This protein binds this small molecule.
Small molecule (SMILES): CC(=O)N[C@@H]1[C@@H](O)[C@H](O)[C@@H](CO)O[C@H]1O

Sequence of chain 1.B:
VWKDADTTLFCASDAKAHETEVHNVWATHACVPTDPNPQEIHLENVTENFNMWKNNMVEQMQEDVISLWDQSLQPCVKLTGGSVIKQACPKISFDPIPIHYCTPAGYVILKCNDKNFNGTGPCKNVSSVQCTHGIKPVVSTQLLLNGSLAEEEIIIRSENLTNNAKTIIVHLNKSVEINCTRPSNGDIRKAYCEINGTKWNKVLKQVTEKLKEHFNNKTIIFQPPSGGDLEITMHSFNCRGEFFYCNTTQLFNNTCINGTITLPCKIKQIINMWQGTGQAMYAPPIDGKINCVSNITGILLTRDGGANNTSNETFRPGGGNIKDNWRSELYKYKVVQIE

Binding-site contacts:
Ligand atom O5 contacts residue GLU200 of chain 1.B at 3.7 Å.
Ligand atom C6 contacts residue GLU200 of chain 1.B at 3.6 Å.
Ligand atom C6 contacts residue TYR198 of chain 1.B at 3.9 Å (hydrophobic).
Ligand atom C3 contacts residue ASN179 of chain 1.B at 3.7 Å.
Ligand atom O5 contacts residue ASN179 of chain 1.B at 2.4 Å (h-bond).
Ligand atom C7 contacts residue VAL307 of chain 1.B at 4.2 Å (hydrophobic).
Ligand atom N2 contacts residue ASN179 of chain 1.B at 2.8 Å (h-bond).
Ligand atom C1 contacts residue THR181 of chain 1.B at 4.3 Å.
Ligand atom O5 contacts residue THR181 of chain 1.B at 4.0 Å.
Ligand atom C1 contacts residue ASN179 of chain 1.B at 1.4 Å.
Ligand atom C8 contacts residue ASN179 of chain 1.B at 4.5 Å.
Ligand atom C2 contacts residue ASN179 of chain 1.B at 2.3 Å.
Ligand atom C5 contacts residue GLU200 of chain 1.B at 4.3 Å.
Ligand atom C4 contacts residue ASN179 of chain 1.B at 4.1 Å.
Ligand atom O7 contacts residue ASN179 of chain 1.B at 3.1 Å (h-bond).
Ligand atom C5 contacts residue ASN179 of chain 1.B at 3.6 Å.
Ligand atom C8 contacts residue VAL307 of chain 1.B at 4.1 Å (hydrophobic).
Ligand atom C6 contacts residue THR181 of chain 1.B at 4.2 Å.
Ligand atom C1 contacts residue ASN305 of chain 1.B at 3.9 Å.
Ligand atom N2 contacts residue VAL307 of chain 1.B at 4.2 Å.
Ligand atom C7 contacts residue ASN179 of chain 1.B at 3.2 Å.
Ligand atom O6 contacts residue GLU200 of chain 1.B at 2.5 Å (salt-bridge).
Ligand atom C5 contacts residue THR181 of chain 1.B at 4.0 Å.